Sequence of chain 16.F:
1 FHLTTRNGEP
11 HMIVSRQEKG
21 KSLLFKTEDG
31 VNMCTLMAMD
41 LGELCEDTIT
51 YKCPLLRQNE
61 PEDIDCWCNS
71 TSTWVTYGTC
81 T

This protein binds this small molecule.
Small molecule (SMILES): CC(=O)N[C@@H]1[C@@H](O)[C@H](O)[C@@H](CO)O[C@H]1O

Binding-site contacts:
Ligand atom C3 contacts residue NAG1 of chain 16.DA at 3.7 Å.
Ligand atom C4 contacts residue NAG1 of chain 16.DA at 3.2 Å.
Ligand atom O3 contacts residue VAL31 of chain 16.F at 3.6 Å.
Ligand atom O4 contacts residue NAG1 of chain 16.DA at 3.0 Å.
Ligand atom C7 contacts residue ASN69 of chain 16.F at 3.8 Å.
Ligand atom C1 contacts residue ASN69 of chain 16.F at 2.7 Å.
Ligand atom O6 contacts residue NAG1 of chain 16.DA at 3.0 Å.
Ligand atom N2 contacts residue VAL31 of chain 16.F at 4.0 Å.
Ligand atom C6 contacts residue NAG1 of chain 16.DA at 4.3 Å.
Ligand atom O1 contacts residue ASN69 of chain 16.F at 2.1 Å (h-bond).
Ligand atom O7 contacts residue ASN69 of chain 16.F at 3.8 Å.
Ligand atom O1 contacts residue MET33 of chain 16.F at 3.9 Å.
Ligand atom O4 contacts residue VAL31 of chain 16.F at 3.3 Å.
Ligand atom C5 contacts residue MET33 of chain 16.F at 3.7 Å (hydrophobic).
Ligand atom C8 contacts residue SER70 of chain 16.F at 3.7 Å.
Ligand atom O1 contacts residue SER70 of chain 16.F at 4.2 Å.
Ligand atom C7 contacts residue SER70 of chain 16.F at 4.4 Å.
Ligand atom C5 contacts residue ASN69 of chain 16.F at 3.7 Å.
Ligand atom O5 contacts residue ASN69 of chain 16.F at 2.8 Å (h-bond).
Ligand atom C4 contacts residue VAL31 of chain 16.F at 3.8 Å (hydrophobic).
Ligand atom C6 contacts residue ASN69 of chain 16.F at 4.4 Å.
Ligand atom C5 contacts residue VAL31 of chain 16.F at 4.2 Å (hydrophobic).
Ligand atom C1 contacts residue VAL31 of chain 16.F at 4.3 Å (hydrophobic).
Ligand atom C8 contacts residue ASN69 of chain 16.F at 3.4 Å.
Ligand atom C8 contacts residue ARG57 of chain 16.F at 4.2 Å.
Ligand atom O1 contacts residue VAL31 of chain 16.F at 3.4 Å (h-bond).
Ligand atom C3 contacts residue VAL31 of chain 16.F at 3.0 Å (hydrophobic).
Ligand atom C6 contacts residue MET33 of chain 16.F at 3.5 Å (hydrophobic).
Ligand atom O3 contacts residue NAG1 of chain 16.DA at 2.6 Å (h-bond).
Ligand atom C2 contacts residue VAL31 of chain 16.F at 4.0 Å (hydrophobic).
Ligand atom N2 contacts residue ASN69 of chain 16.F at 4.3 Å.
Ligand atom C2 contacts residue ASN69 of chain 16.F at 4.2 Å.
Ligand atom C6 contacts residue LEU24 of chain 16.F at 4.5 Å (hydrophobic).
Ligand atom O5 contacts residue MET33 of chain 16.F at 4.2 Å.
Ligand atom C5 contacts residue NAG1 of chain 16.DA at 4.3 Å.